Sequence of chain 2.A:
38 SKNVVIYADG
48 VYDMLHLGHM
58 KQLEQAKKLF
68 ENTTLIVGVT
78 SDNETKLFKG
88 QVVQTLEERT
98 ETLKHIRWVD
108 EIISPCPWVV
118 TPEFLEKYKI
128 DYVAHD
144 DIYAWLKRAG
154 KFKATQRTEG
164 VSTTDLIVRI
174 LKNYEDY

Binding-site contacts:
Ligand atom C03 contacts residue GLU108 of chain 2.A at 3.7 Å.
Ligand atom N06 contacts residue TYR125 of chain 2.A at 4.2 Å.
Ligand atom C02 contacts residue TYR125 of chain 2.A at 3.8 Å (hydrophobic).
Ligand atom C05 contacts residue GLU108 of chain 2.A at 4.0 Å.
Ligand atom C05 contacts residue ILE110 of chain 2.A at 3.8 Å (hydrophobic).
Ligand atom N04 contacts residue ILE109 of chain 2.A at 4.5 Å.
Ligand atom N04 contacts residue GLU108 of chain 2.A at 2.9 Å (salt-bridge).
Ligand atom N06 contacts residue ILE109 of chain 2.A at 3.7 Å.
Ligand atom N06 contacts residue ILE110 of chain 2.A at 3.8 Å.
Ligand atom C03 contacts residue TYR125 of chain 2.A at 4.2 Å (hydrophobic).
Ligand atom C05 contacts residue ILE109 of chain 2.A at 3.2 Å (hydrophobic).
Ligand atom BR01 contacts residue TYR125 of chain 2.A at 3.7 Å.

A protein and the small-molecule ligand that binds it are described below.
Small molecule (SMILES): Brc1c[nH]cn1